Sequence of chain 1.L:
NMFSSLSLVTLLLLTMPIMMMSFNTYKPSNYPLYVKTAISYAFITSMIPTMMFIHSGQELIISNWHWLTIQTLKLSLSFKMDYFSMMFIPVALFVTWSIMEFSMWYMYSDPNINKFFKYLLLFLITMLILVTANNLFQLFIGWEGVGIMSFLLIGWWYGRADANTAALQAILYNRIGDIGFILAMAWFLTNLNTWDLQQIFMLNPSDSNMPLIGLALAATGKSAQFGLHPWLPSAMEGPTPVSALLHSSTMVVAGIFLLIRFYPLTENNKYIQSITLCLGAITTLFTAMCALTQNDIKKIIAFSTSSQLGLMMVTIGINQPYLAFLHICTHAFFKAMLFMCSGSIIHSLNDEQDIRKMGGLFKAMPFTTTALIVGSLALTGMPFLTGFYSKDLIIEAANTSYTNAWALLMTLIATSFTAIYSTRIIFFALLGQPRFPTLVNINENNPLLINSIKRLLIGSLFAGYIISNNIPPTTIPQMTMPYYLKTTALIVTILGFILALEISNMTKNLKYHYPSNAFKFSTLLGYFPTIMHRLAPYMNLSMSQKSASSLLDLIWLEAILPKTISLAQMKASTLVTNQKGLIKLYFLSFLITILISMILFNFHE

The small molecule below binds the protein below.
Small molecule (SMILES): C[C@H](CCC(=O)O)[C@H]1CC[C@H]2[C@@H]3[C@H](O)C[C@@H]4C[C@H](O)CC[C@]4(C)[C@H]3C[C@H](O)[C@]12C

Sequence of chain 1.IA:
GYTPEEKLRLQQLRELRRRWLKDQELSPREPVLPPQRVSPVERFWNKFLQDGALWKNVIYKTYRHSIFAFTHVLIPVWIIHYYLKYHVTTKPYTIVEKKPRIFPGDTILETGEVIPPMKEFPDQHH

Binding-site contacts:
Ligand atom C18 contacts residue PHE70 of chain 1.IA at 3.5 Å (hydrophobic).
Ligand atom C12 contacts residue ARG66 of chain 1.IA at 3.7 Å.
Ligand atom O26 contacts residue HIS67 of chain 1.IA at 2.6 Å (h-bond).
Ligand atom C4 contacts residue LYS28 of chain 1.L at 4.1 Å.
Ligand atom C19 contacts residue TYR35 of chain 1.L at 3.3 Å (hydrophobic).
Ligand atom C4 contacts residue THR26 of chain 1.L at 3.3 Å.
Ligand atom C12 contacts residue PHE70 of chain 1.IA at 3.9 Å (hydrophobic).
Ligand atom C19 contacts residue HIS74 of chain 1.IA at 3.6 Å.
Ligand atom C21 contacts residue PHE70 of chain 1.IA at 4.1 Å (hydrophobic).
Ligand atom C21 contacts residue HIS67 of chain 1.IA at 3.4 Å.
Ligand atom C20 contacts residue THR38 of chain 1.L at 3.7 Å.
Ligand atom C22 contacts residue THR38 of chain 1.L at 3.8 Å.
Ligand atom C22 contacts residue LEU34 of chain 1.L at 4.1 Å (hydrophobic).
Ligand atom C22 contacts residue HIS67 of chain 1.IA at 4.1 Å.
Ligand atom C21 contacts residue ARG66 of chain 1.IA at 3.7 Å.
Ligand atom C21 contacts residue THR38 of chain 1.L at 4.0 Å.
Ligand atom C16 contacts residue ARG66 of chain 1.IA at 3.6 Å.
Ligand atom C17 contacts residue ARG66 of chain 1.IA at 3.9 Å.
Ligand atom C6 contacts residue THR26 of chain 1.L at 3.5 Å.
Ligand atom C6 contacts residue LYS28 of chain 1.L at 3.8 Å.
Ligand atom C24 contacts residue HIS67 of chain 1.IA at 3.4 Å.
Ligand atom C2 contacts residue ILE69 of chain 1.IA at 4.0 Å (hydrophobic).
Ligand atom C11 contacts residue PHE70 of chain 1.IA at 3.5 Å (hydrophobic).
Ligand atom C15 contacts residue ASN31 of chain 1.L at 4.4 Å.
Ligand atom C16 contacts residue LEU34 of chain 1.L at 3.6 Å (hydrophobic).
Ligand atom C14 contacts residue ARG66 of chain 1.IA at 4.1 Å.
Ligand atom C18 contacts residue TYR35 of chain 1.L at 3.9 Å (hydrophobic).
Ligand atom C23 contacts residue HIS67 of chain 1.IA at 3.3 Å.
Ligand atom C13 contacts residue PHE70 of chain 1.IA at 4.4 Å (hydrophobic).
Ligand atom C1 contacts residue HIS74 of chain 1.IA at 4.1 Å.
Ligand atom O26 contacts residue LYS63 of chain 1.IA at 3.5 Å (salt-bridge).
Ligand atom O25 contacts residue LYS63 of chain 1.IA at 3.6 Å.
Ligand atom O7 contacts residue LYS28 of chain 1.L at 3.5 Å.
Ligand atom C15 contacts residue ARG66 of chain 1.IA at 3.5 Å.
Ligand atom O12 contacts residue ARG66 of chain 1.IA at 3.3 Å (salt-bridge).
Ligand atom C1 contacts residue THR73 of chain 1.IA at 4.2 Å.
Ligand atom C5 contacts residue THR26 of chain 1.L at 3.5 Å.
Ligand atom C7 contacts residue LYS28 of chain 1.L at 3.9 Å.
Ligand atom C23 contacts residue ARG66 of chain 1.IA at 3.7 Å.
Ligand atom C24 contacts residue LYS63 of chain 1.IA at 4.0 Å.